A protein and the small-molecule ligand that binds it are described below.
Small molecule (SMILES): Nc1ccn([C@@H]2O[C@H](CO[P](=O)(O)O[P](=O)(O)O[C@H]3OC[C@@H](O)[C@H](O)[C@H]3O)[C@@H](O)[C@H]2O)c(=O)n1

Sequence of chain 2.A:
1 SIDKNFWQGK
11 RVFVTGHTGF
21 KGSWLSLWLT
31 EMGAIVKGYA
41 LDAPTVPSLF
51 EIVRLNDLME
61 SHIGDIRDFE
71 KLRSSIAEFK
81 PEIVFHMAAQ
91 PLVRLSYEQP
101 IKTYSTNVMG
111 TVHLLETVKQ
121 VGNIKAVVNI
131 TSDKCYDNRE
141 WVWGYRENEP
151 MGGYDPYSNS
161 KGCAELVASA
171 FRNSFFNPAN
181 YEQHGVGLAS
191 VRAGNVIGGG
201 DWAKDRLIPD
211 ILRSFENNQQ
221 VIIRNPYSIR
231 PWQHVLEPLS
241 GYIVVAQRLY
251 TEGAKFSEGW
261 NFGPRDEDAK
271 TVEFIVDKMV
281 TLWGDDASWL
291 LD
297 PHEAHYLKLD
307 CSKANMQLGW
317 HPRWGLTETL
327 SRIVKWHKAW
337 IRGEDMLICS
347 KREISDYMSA

Binding-site contacts:
Ligand atom O2D contacts residue ASN225 of chain 2.A at 2.7 Å (h-bond).
Ligand atom O4' contacts residue TYR157 of chain 2.A at 2.9 Å (h-bond).
Ligand atom O2 contacts residue ASN225 of chain 2.A at 2.5 Å (h-bond).
Ligand atom C3D contacts residue GLU299 of chain 2.A at 3.2 Å.
Ligand atom N4 contacts residue ILE222 of chain 2.A at 2.8 Å (h-bond).
Ligand atom C3' contacts residue PRO91 of chain 2.A at 3.5 Å (hydrophobic).
Ligand atom C4 contacts residue ASP210 of chain 2.A at 3.5 Å.
Ligand atom O1B contacts residue LYS134 of chain 2.A at 2.8 Å (salt-bridge).
Ligand atom O1A contacts residue LEU207 of chain 2.A at 3.0 Å (h-bond).
Ligand atom N4 contacts residue ASP210 of chain 2.A at 2.8 Å (salt-bridge).
Ligand atom O2D contacts residue GLU299 of chain 2.A at 2.8 Å (salt-bridge).
Ligand atom O2' contacts residue ARG206 of chain 2.A at 2.9 Å (salt-bridge).
Ligand atom C5 contacts residue ASP210 of chain 2.A at 3.5 Å.
Ligand atom O3D contacts residue SER228 of chain 2.A at 3.3 Å.
Ligand atom O4' contacts residue SER132 of chain 2.A at 2.9 Å (h-bond).
Ligand atom O1' contacts residue LYS134 of chain 2.A at 3.2 Å (salt-bridge).
Ligand atom C4 contacts residue ARG224 of chain 2.A at 3.4 Å.
Ligand atom PB contacts residue LYS134 of chain 2.A at 3.4 Å.
Ligand atom O4D contacts residue VAL272 of chain 2.A at 3.5 Å.
Ligand atom C5 contacts residue ASP205 of chain 2.A at 3.4 Å.
Ligand atom O2A contacts residue ASP205 of chain 2.A at 3.4 Å (salt-bridge).
Ligand atom O2' contacts residue PRO91 of chain 2.A at 3.4 Å (h-bond).
Ligand atom N3 contacts residue ARG224 of chain 2.A at 3.1 Å (salt-bridge).
Ligand atom O3' contacts residue TYR157 of chain 2.A at 3.1 Å (h-bond).
Ligand atom C2' contacts residue ARG206 of chain 2.A at 3.4 Å.
Ligand atom O3' contacts residue PRO91 of chain 2.A at 2.7 Å (h-bond).
Ligand atom O1B contacts residue ARG230 of chain 2.A at 3.0 Å (salt-bridge).
Ligand atom O2 contacts residue ARG224 of chain 2.A at 3.0 Å (salt-bridge).
Ligand atom O3D contacts residue ARG230 of chain 2.A at 3.4 Å (salt-bridge).
Ligand atom C5' contacts residue ASP133 of chain 2.A at 3.5 Å.
Ligand atom C5' contacts residue ASN195 of chain 2.A at 3.5 Å.
Ligand atom O3' contacts residue ARG206 of chain 2.A at 3.5 Å (salt-bridge).
Ligand atom O1B contacts residue ASN195 of chain 2.A at 2.8 Å (h-bond).
Ligand atom C5' contacts residue LYS134 of chain 2.A at 3.2 Å.
Ligand atom C2 contacts residue ARG224 of chain 2.A at 3.4 Å.
Ligand atom O5' contacts residue ASN195 of chain 2.A at 3.1 Å (h-bond).
Ligand atom O1A contacts residue ARG206 of chain 2.A at 3.3 Å.
Ligand atom N4 contacts residue ARG224 of chain 2.A at 3.5 Å (salt-bridge).
Ligand atom O3A contacts residue ASN195 of chain 2.A at 3.3 Å (h-bond).
Ligand atom C2D contacts residue GLU299 of chain 2.A at 3.1 Å.